The protein below binds the small molecule below.
Small molecule (SMILES): Oc1ccc(/C=C/c2cc(O)cc(O)c2)cc1

Sequence of chain 1.A:
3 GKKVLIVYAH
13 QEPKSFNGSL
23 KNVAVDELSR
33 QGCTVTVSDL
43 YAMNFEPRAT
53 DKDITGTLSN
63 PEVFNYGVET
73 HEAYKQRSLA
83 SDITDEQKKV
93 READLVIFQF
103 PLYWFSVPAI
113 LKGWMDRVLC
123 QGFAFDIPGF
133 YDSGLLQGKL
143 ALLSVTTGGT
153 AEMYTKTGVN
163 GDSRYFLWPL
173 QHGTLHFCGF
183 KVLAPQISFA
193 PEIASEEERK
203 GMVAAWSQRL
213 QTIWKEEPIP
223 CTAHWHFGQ

Binding-site contacts:
Ligand atom C2 contacts residue ASN162 of chain 1.A at 3.5 Å.
Ligand atom C7 contacts residue FMN1 of chain 1.C at 3.3 Å.
Ligand atom C3 contacts residue PHE179 of chain 1.B at 3.4 Å (hydrophobic).
Ligand atom O1 contacts residue FMN1 of chain 1.C at 3.6 Å.
Ligand atom C12 contacts residue FMN1 of chain 1.C at 3.5 Å.
Ligand atom C10 contacts residue FMN1 of chain 1.C at 3.4 Å.
Ligand atom C3 contacts residue FMN1 of chain 1.C at 3.6 Å.
Ligand atom C9 contacts residue FMN1 of chain 1.C at 3.4 Å.
Ligand atom C6 contacts residue FMN1 of chain 1.C at 3.4 Å.
Ligand atom C4 contacts residue GLY175 of chain 1.B at 3.8 Å.
Ligand atom O3 contacts residue GLY151 of chain 1.A at 3.6 Å.
Ligand atom C13 contacts residue LEU121 of chain 1.B at 3.8 Å (hydrophobic).
Ligand atom C14 contacts residue FMN1 of chain 1.C at 3.3 Å.
Ligand atom C1 contacts residue FMN1 of chain 1.C at 3.5 Å.
Ligand atom C10 contacts residue PHE127 of chain 1.B at 3.6 Å (hydrophobic).
Ligand atom C5 contacts residue PHE179 of chain 1.B at 3.5 Å (hydrophobic).
Ligand atom O2 contacts residue PHE179 of chain 1.B at 3.3 Å.
Ligand atom C14 contacts residue PHE127 of chain 1.B at 3.5 Å (hydrophobic).
Ligand atom C2 contacts residue PHE179 of chain 1.B at 3.5 Å (hydrophobic).
Ligand atom C9 contacts residue PHE127 of chain 1.B at 3.4 Å (hydrophobic).
Ligand atom C2 contacts residue FMN1 of chain 1.C at 3.7 Å.
Ligand atom C4 contacts residue FMN1 of chain 1.C at 3.3 Å.
Ligand atom O3 contacts residue FMN1 of chain 1.C at 3.5 Å (h-bond).
Ligand atom C8 contacts residue FMN1 of chain 1.C at 3.4 Å.
Ligand atom C5 contacts residue FMN1 of chain 1.C at 3.3 Å.
Ligand atom C13 contacts residue FMN1 of chain 1.C at 3.4 Å.
Ligand atom O2 contacts residue TYR133 of chain 1.B at 3.6 Å.
Ligand atom C3 contacts residue PHE107 of chain 1.A at 3.7 Å (hydrophobic).
Ligand atom C1 contacts residue PHE179 of chain 1.B at 3.7 Å (hydrophobic).
Ligand atom C11 contacts residue FMN1 of chain 1.C at 3.5 Å.
Ligand atom C4 contacts residue PHE179 of chain 1.B at 3.7 Å (hydrophobic).
Ligand atom C7 contacts residue PHE179 of chain 1.B at 3.8 Å (hydrophobic).
Ligand atom C14 contacts residue TRP106 of chain 1.A at 3.7 Å (hydrophobic).
Ligand atom O3 contacts residue ASN162 of chain 1.A at 3.3 Å (h-bond).
Ligand atom O2 contacts residue PHE107 of chain 1.A at 3.1 Å.
Ligand atom C6 contacts residue PHE179 of chain 1.B at 3.7 Å (hydrophobic).
Ligand atom C13 contacts residue PHE127 of chain 1.B at 3.6 Å (hydrophobic).
Ligand atom C4 contacts residue TRP106 of chain 1.A at 3.9 Å (hydrophobic).
Ligand atom C3 contacts residue GLY175 of chain 1.B at 3.8 Å.
Ligand atom O2 contacts residue GLY175 of chain 1.B at 2.8 Å (h-bond).

Sequence of chain 1.B:
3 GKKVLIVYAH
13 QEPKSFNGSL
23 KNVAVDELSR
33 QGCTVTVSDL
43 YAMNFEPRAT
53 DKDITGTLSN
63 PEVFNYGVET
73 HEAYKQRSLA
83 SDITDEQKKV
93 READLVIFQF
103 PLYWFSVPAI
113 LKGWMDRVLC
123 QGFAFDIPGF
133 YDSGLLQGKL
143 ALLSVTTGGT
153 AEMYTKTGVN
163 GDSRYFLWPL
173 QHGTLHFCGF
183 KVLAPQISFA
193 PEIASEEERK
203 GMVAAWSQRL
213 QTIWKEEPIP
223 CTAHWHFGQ